A protein and the small-molecule ligand that binds it are described below.
Small molecule (SMILES): N[C@@H](CCC(=O)O)C(=O)O

Binding-site contacts:
Ligand atom OE1 contacts residue GLU190 of chain 2.A at 3.8 Å.
Ligand atom OE1 contacts residue THR140 of chain 2.A at 2.6 Å (h-bond).
Ligand atom O contacts residue ARG93 of chain 2.A at 2.8 Å (salt-bridge).
Ligand atom N contacts residue TYR58 of chain 2.A at 4.1 Å.
Ligand atom CA contacts residue PRO86 of chain 2.A at 4.1 Å (hydrophobic).
Ligand atom OXT contacts residue ARG93 of chain 2.A at 2.8 Å (salt-bridge).
Ligand atom OXT contacts residue THR88 of chain 2.A at 3.0 Å (h-bond).
Ligand atom O contacts residue GLY138 of chain 2.A at 3.4 Å.
Ligand atom OXT contacts residue TYR58 of chain 2.A at 3.5 Å.
Ligand atom C contacts residue ARG93 of chain 2.A at 3.5 Å.
Ligand atom CA contacts residue TYR58 of chain 2.A at 4.1 Å (hydrophobic).
Ligand atom O contacts residue TYR58 of chain 2.A at 3.4 Å.
Ligand atom C contacts residue SER139 of chain 2.A at 3.4 Å.
Ligand atom N contacts residue GLU190 of chain 2.A at 2.7 Å (salt-bridge).
Ligand atom N contacts residue THR88 of chain 2.A at 2.9 Å (h-bond).
Ligand atom OXT contacts residue LEU87 of chain 2.A at 3.7 Å.
Ligand atom OXT contacts residue PRO86 of chain 2.A at 3.8 Å.
Ligand atom C contacts residue TYR58 of chain 2.A at 3.7 Å (hydrophobic).
Ligand atom CB contacts residue LEU135 of chain 2.A at 4.2 Å (hydrophobic).
Ligand atom N contacts residue SER139 of chain 2.A at 4.2 Å.
Ligand atom CA contacts residue GLU190 of chain 2.A at 3.4 Å.
Ligand atom OXT contacts residue SER139 of chain 2.A at 4.0 Å.
Ligand atom N contacts residue TYR217 of chain 2.A at 3.8 Å.
Ligand atom CD contacts residue GLU190 of chain 2.A at 3.9 Å.
Ligand atom CG contacts residue MET193 of chain 2.A at 4.2 Å (hydrophobic).
Ligand atom OE2 contacts residue THR140 of chain 2.A at 3.2 Å (h-bond).
Ligand atom CA contacts residue THR88 of chain 2.A at 3.4 Å.
Ligand atom OE2 contacts residue LEU135 of chain 2.A at 4.2 Å.
Ligand atom CG contacts residue LEU135 of chain 2.A at 4.0 Å (hydrophobic).
Ligand atom CD contacts residue LEU135 of chain 2.A at 4.2 Å (hydrophobic).
Ligand atom CA contacts residue SER139 of chain 2.A at 3.4 Å.
Ligand atom CG contacts residue GLU190 of chain 2.A at 3.6 Å.
Ligand atom C contacts residue THR88 of chain 2.A at 3.7 Å.
Ligand atom CD contacts residue THR140 of chain 2.A at 3.2 Å.
Ligand atom CB contacts residue GLU190 of chain 2.A at 4.1 Å.
Ligand atom O contacts residue SER139 of chain 2.A at 2.9 Å (h-bond).
Ligand atom N contacts residue PRO86 of chain 2.A at 2.9 Å (h-bond).
Ligand atom OE2 contacts residue GLY138 of chain 2.A at 3.7 Å.
Ligand atom OE2 contacts residue SER139 of chain 2.A at 3.3 Å (h-bond).
Ligand atom CB contacts residue TYR58 of chain 2.A at 3.6 Å (hydrophobic).

Sequence of chain 2.A:
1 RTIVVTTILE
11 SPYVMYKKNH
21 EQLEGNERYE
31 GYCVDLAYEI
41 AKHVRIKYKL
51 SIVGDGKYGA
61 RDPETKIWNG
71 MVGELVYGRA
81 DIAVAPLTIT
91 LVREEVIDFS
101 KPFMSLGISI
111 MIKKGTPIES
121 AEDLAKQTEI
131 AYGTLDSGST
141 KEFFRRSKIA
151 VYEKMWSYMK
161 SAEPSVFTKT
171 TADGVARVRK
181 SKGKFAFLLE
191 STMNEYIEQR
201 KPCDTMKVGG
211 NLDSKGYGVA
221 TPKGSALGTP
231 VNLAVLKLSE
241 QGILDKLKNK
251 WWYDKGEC